This small molecule binds to this protein.
Small molecule (SMILES): CC[C@H](C)[C@@H](C=O)NC(=O)[C@H](CO)NC(=O)[C@H](CCCCN)NC(=O)[C@@H](N)C(C)C

Binding-site contacts:
Ligand atom CD1 contacts residue THR349 of chain 27.A at 4.4 Å.
Ligand atom CG2 contacts residue PHE71 of chain 27.A at 4.0 Å (hydrophobic).

Sequence of chain 27.A:
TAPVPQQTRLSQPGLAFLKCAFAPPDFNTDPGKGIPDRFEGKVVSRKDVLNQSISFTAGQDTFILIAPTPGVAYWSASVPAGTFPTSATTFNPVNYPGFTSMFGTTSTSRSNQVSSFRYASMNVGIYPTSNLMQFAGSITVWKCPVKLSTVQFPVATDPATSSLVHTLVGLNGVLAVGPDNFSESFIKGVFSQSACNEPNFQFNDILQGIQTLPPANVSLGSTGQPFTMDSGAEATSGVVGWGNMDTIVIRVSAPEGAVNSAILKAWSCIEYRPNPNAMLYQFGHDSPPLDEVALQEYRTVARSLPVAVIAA